Binding-site contacts:
Ligand atom O1S6 contacts residue GLY53 of chain 1.PA at 3.9 Å.
Ligand atom C2 contacts residue ASN48 of chain 1.PA at 2.4 Å.
Ligand atom C7 contacts residue SER54 of chain 1.PA at 4.4 Å.
Ligand atom O7 contacts residue TYR139 of chain 1.PA at 4.5 Å.
Ligand atom N2 contacts residue TYR59 of chain 1.PA at 4.5 Å.
Ligand atom O7 contacts residue TYR59 of chain 1.PA at 2.3 Å (h-bond).
Ligand atom C6 contacts residue THR50 of chain 1.PA at 3.6 Å.
Ligand atom C8 contacts residue THR57 of chain 1.PA at 3.9 Å.
Ligand atom O7 contacts residue THR57 of chain 1.PA at 3.8 Å.
Ligand atom C7 contacts residue SER55 of chain 1.PA at 4.3 Å.
Ligand atom C1 contacts residue THR50 of chain 1.PA at 4.4 Å.
Ligand atom C1 contacts residue ASN48 of chain 1.PA at 1.4 Å.
Ligand atom N2 contacts residue ASN48 of chain 1.PA at 2.9 Å (h-bond).
Ligand atom C8 contacts residue ARG56 of chain 1.PA at 4.3 Å.
Ligand atom C7 contacts residue THR57 of chain 1.PA at 4.0 Å.
Ligand atom C8 contacts residue SER54 of chain 1.PA at 3.1 Å.
Ligand atom C3 contacts residue ASN48 of chain 1.PA at 3.8 Å.
Ligand atom C4 contacts residue ASN48 of chain 1.PA at 4.2 Å.
Ligand atom C8 contacts residue TYR59 of chain 1.PA at 3.9 Å (hydrophobic).
Ligand atom O5 contacts residue THR50 of chain 1.PA at 3.8 Å.
Ligand atom C5 contacts residue ASN48 of chain 1.PA at 3.7 Å.
Ligand atom C7 contacts residue TYR59 of chain 1.PA at 3.3 Å (hydrophobic).
Ligand atom O6 contacts residue THR50 of chain 1.PA at 4.5 Å.
Ligand atom C7 contacts residue ASN48 of chain 1.PA at 3.5 Å.
Ligand atom C7 contacts residue TYR139 of chain 1.PA at 3.6 Å (hydrophobic).
Ligand atom C8 contacts residue THR50 of chain 1.PA at 4.3 Å.
Ligand atom C5 contacts residue THR50 of chain 1.PA at 3.8 Å.
Ligand atom O5 contacts residue ASN48 of chain 1.PA at 2.4 Å (h-bond).
Ligand atom C8 contacts residue SER55 of chain 1.PA at 3.2 Å.
Ligand atom C8 contacts residue TYR139 of chain 1.PA at 3.3 Å (hydrophobic).
Ligand atom C8 contacts residue PHE115 of chain 1.PA at 4.0 Å (hydrophobic).
Ligand atom N2 contacts residue TYR139 of chain 1.PA at 3.6 Å (h-bond).
Ligand atom O7 contacts residue ASN48 of chain 1.PA at 3.7 Å.

Sequence of chain 1.PA:
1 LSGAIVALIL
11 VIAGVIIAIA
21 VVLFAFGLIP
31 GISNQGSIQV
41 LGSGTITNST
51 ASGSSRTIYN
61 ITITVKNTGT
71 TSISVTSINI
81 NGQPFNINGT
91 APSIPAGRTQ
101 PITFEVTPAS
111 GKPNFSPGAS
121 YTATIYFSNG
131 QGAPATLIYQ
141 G

A small-molecule ligand and the protein it binds are described below.
Small molecule (SMILES): CC(=O)N[C@H]1[C@H](O[C@H]2[C@H](O)[C@@H](NC(C)=O)CO[C@@H]2CO)O[C@H](CO)[C@@H](O)[C@@H]1O[C@@H]1O[C@H](CS(=O)(=O)O)[C@@H](O)[C@H](O)[C@H]1O